A small-molecule ligand and the protein it binds are described below.
Small molecule (SMILES): CCCCCCCCCCCCCC(=O)O[C@@H](COC(=O)CCCCCCCC)COP(=O)(O)O

Binding-site contacts:
Ligand atom O3 contacts residue LYS200 of chain 1.G at 3.9 Å.
Ligand atom O6 contacts residue TYR290 of chain 1.G at 2.5 Å (h-bond).
Ligand atom C14 contacts residue TYR290 of chain 1.G at 4.1 Å (hydrophobic).
Ligand atom C25 contacts residue SER179 of chain 1.G at 3.2 Å.
Ligand atom C25 contacts residue QNJ1 of chain 1.U at 4.0 Å.
Ligand atom C26 contacts residue SER179 of chain 1.G at 4.2 Å.
Ligand atom C27 contacts residue VAL178 of chain 1.G at 4.0 Å (hydrophobic).
Ligand atom C11 contacts residue PHE283 of chain 1.G at 4.2 Å (hydrophobic).
Ligand atom C24 contacts residue VAL204 of chain 1.G at 3.6 Å (hydrophobic).
Ligand atom C26 contacts residue VAL204 of chain 1.G at 3.9 Å (hydrophobic).
Ligand atom C29 contacts residue SER203 of chain 1.G at 3.8 Å.
Ligand atom C23 contacts residue LYS200 of chain 1.G at 3.5 Å.
Ligand atom C29 contacts residue VAL178 of chain 1.G at 4.1 Å (hydrophobic).
Ligand atom P1 contacts residue ARG197 of chain 1.G at 3.5 Å.
Ligand atom O5 contacts residue LYS200 of chain 1.G at 3.5 Å (salt-bridge).
Ligand atom C10 contacts residue GLY286 of chain 1.G at 4.1 Å.
Ligand atom O8 contacts residue SER179 of chain 1.G at 3.5 Å (h-bond).
Ligand atom C16 contacts residue LYS200 of chain 1.G at 4.2 Å.
Ligand atom C23 contacts residue SER179 of chain 1.G at 4.2 Å.
Ligand atom O3 contacts residue TYR290 of chain 1.G at 3.0 Å (h-bond).
Ligand atom O6 contacts residue ARG197 of chain 1.G at 3.3 Å (salt-bridge).
Ligand atom C26 contacts residue QNJ1 of chain 1.U at 3.8 Å.
Ligand atom C17 contacts residue LYS200 of chain 1.G at 3.8 Å.
Ligand atom C10 contacts residue LEU287 of chain 1.G at 4.2 Å (hydrophobic).
Ligand atom C17 contacts residue TYR290 of chain 1.G at 4.1 Å (hydrophobic).
Ligand atom O4 contacts residue LYS200 of chain 1.G at 3.4 Å (salt-bridge).
Ligand atom O5 contacts residue TRP302 of chain 1.H at 4.2 Å.
Ligand atom O4 contacts residue ARG197 of chain 1.G at 2.5 Å (salt-bridge).
Ligand atom C24 contacts residue LYS200 of chain 1.G at 3.5 Å.
Ligand atom C28 contacts residue LEU175 of chain 1.G at 4.2 Å (hydrophobic).
Ligand atom P1 contacts residue LYS200 of chain 1.G at 3.8 Å.
Ligand atom O6 contacts residue TRP302 of chain 1.H at 3.8 Å.
Ligand atom C27 contacts residue VAL204 of chain 1.G at 4.2 Å (hydrophobic).
Ligand atom C36 contacts residue TRP75 of chain 1.G at 3.5 Å (hydrophobic).
Ligand atom C35 contacts residue TRP75 of chain 1.G at 3.4 Å (hydrophobic).
Ligand atom O4 contacts residue TYR290 of chain 1.G at 3.7 Å.
Ligand atom P1 contacts residue TYR290 of chain 1.G at 3.2 Å.
Ligand atom O1 contacts residue TYR290 of chain 1.G at 3.1 Å.
Ligand atom C31 contacts residue SER203 of chain 1.G at 3.7 Å.
Ligand atom O8 contacts residue LYS200 of chain 1.G at 3.4 Å.

Sequence of chain 1.H:
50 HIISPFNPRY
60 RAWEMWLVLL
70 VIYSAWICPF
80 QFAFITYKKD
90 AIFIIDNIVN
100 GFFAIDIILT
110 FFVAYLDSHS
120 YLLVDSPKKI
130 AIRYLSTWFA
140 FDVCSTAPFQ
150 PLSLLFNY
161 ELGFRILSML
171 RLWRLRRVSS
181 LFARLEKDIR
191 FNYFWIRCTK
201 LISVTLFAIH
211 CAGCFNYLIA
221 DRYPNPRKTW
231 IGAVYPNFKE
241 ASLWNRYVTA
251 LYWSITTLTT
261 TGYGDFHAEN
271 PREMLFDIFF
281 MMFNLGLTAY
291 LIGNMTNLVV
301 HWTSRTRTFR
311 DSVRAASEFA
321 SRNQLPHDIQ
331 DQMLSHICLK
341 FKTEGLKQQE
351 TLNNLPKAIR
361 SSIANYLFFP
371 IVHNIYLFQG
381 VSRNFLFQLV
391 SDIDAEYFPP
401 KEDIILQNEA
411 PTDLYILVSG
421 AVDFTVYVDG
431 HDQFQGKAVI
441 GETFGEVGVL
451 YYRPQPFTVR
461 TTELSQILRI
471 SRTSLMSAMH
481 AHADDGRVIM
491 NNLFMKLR

Sequence of chain 1.G:
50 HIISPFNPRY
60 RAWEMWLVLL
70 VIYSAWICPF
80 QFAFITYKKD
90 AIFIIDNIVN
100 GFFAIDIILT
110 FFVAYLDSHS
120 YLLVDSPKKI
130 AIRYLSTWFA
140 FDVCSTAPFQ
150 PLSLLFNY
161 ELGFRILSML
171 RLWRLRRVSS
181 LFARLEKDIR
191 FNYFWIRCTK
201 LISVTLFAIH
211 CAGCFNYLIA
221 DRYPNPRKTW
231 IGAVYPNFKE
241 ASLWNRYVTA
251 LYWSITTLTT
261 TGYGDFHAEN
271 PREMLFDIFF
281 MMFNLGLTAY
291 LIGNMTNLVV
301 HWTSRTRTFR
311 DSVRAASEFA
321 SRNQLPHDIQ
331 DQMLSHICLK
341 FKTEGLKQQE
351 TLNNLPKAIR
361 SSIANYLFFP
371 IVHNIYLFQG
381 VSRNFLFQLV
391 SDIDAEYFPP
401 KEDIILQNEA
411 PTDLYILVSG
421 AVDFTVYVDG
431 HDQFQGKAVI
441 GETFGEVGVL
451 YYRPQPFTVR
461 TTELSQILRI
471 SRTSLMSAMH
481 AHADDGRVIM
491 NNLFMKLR